Binding-site contacts:
Ligand atom C1 contacts residue GLU171 of chain 24.A at 3.2 Å.
Ligand atom O3 contacts residue MN1 of chain 4.C at 2.4 Å.
Ligand atom OP6 contacts residue LYS175 of chain 24.A at 2.9 Å (salt-bridge).
Ligand atom C5 contacts residue IG21 of chain 4.D at 1.0 Å.
Ligand atom N1 contacts residue IG21 of chain 4.D at 0.6 Å.
Ligand atom OP4 contacts residue GLN49 of chain 24.A at 2.9 Å (h-bond).
Ligand atom C5 contacts residue EDO1 of chain 4.F at 3.5 Å.
Ligand atom C3 contacts residue IG21 of chain 4.D at 0.3 Å.
Ligand atom OP5 contacts residue ARG97 of chain 15.A at 2.8 Å (salt-bridge).
Ligand atom O3 contacts residue HIS45 of chain 24.A at 3.0 Å.
Ligand atom O3 contacts residue HIS72 of chain 4.A at 3.4 Å (h-bond).
Ligand atom OP4 contacts residue IG21 of chain 4.D at 0.3 Å (h-bond).
Ligand atom N2 contacts residue GLU171 of chain 24.A at 3.2 Å (salt-bridge).
Ligand atom C4 contacts residue MN1 of chain 4.C at 3.1 Å.
Ligand atom OP6 contacts residue ARG97 of chain 15.A at 2.9 Å (salt-bridge).
Ligand atom C6 contacts residue MN1 of chain 4.B at 3.1 Å.
Ligand atom O3 contacts residue IG21 of chain 4.D at 0.2 Å (h-bond).
Ligand atom C3 contacts residue EDO1 of chain 4.F at 3.4 Å.
Ligand atom C4 contacts residue GLU171 of chain 24.A at 3.5 Å.
Ligand atom C2 contacts residue IG21 of chain 4.D at 0.5 Å.
Ligand atom OP4 contacts residue HIS53 of chain 24.A at 3.1 Å (h-bond).
Ligand atom P contacts residue IG21 of chain 4.D at 0.1 Å.
Ligand atom C3 contacts residue GLU171 of chain 24.A at 3.3 Å.
Ligand atom OP6 contacts residue HIS53 of chain 24.A at 3.3 Å (h-bond).
Ligand atom C6 contacts residue MN1 of chain 4.C at 3.5 Å.
Ligand atom O2 contacts residue GLN19 of chain 4.A at 3.0 Å (h-bond).
Ligand atom N2 contacts residue IG21 of chain 4.D at 0.4 Å (h-bond).
Ligand atom OP6 contacts residue IG21 of chain 4.D at 0.1 Å (h-bond).
Ligand atom C2 contacts residue EDO1 of chain 4.F at 3.3 Å.
Ligand atom N2 contacts residue MN1 of chain 4.C at 2.4 Å.
Ligand atom C6 contacts residue IG21 of chain 4.D at 0.8 Å.
Ligand atom O3 contacts residue GLU171 of chain 24.A at 2.6 Å (salt-bridge).
Ligand atom OP1 contacts residue IG21 of chain 4.D at 0.2 Å (h-bond).
Ligand atom C1 contacts residue IG21 of chain 4.D at 0.1 Å.
Ligand atom N2 contacts residue HIS72 of chain 4.A at 3.2 Å (h-bond).
Ligand atom N1 contacts residue MN1 of chain 4.B at 3.0 Å.
Ligand atom OP5 contacts residue IG21 of chain 4.D at 0.1 Å (h-bond).
Ligand atom O2 contacts residue IG21 of chain 4.D at 1.9 Å.
Ligand atom C4 contacts residue IG21 of chain 4.D at 0.5 Å.
Ligand atom C3 contacts residue MN1 of chain 4.C at 3.1 Å.

A protein and the small-molecule ligand that binds it are described below.
Small molecule (SMILES): O=P(O)(O)OC[C@@H](O)[C@@H](O)c1cnc[nH]1

Sequence of chain 15.A:
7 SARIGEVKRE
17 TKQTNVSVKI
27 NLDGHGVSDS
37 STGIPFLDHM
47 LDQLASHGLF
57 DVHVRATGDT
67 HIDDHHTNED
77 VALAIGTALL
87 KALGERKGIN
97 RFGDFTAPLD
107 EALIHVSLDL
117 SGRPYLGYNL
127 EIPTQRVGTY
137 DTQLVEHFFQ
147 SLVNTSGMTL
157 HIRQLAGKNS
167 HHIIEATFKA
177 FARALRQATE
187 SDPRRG

Sequence of chain 4.A:
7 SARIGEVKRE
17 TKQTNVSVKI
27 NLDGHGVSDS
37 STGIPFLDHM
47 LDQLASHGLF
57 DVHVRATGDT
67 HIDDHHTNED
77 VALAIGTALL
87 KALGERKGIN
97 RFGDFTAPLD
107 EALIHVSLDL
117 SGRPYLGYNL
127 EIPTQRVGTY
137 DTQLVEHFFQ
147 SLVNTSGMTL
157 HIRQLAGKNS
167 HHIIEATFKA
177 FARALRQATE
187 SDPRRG

Sequence of chain 24.A:
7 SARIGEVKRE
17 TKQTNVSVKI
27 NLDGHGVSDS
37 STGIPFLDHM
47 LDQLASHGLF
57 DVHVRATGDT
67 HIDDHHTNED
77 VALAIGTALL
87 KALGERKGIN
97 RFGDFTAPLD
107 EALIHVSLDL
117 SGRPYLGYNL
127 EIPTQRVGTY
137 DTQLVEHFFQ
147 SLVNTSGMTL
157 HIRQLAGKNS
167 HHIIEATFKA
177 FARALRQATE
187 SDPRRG